Binding-site contacts:
Ligand atom C2 contacts residue PRO58 of chain 1.A at 4.3 Å (hydrophobic).
Ligand atom C contacts residue LEU56 of chain 1.A at 3.2 Å (hydrophobic).
Ligand atom O contacts residue VAL47 of chain 1.A at 4.5 Å.
Ligand atom C2 contacts residue TRP97 of chain 1.A at 4.3 Å (hydrophobic).
Ligand atom O contacts residue THR49 of chain 1.A at 2.8 Å (h-bond).
Ligand atom C3 contacts residue MET95 of chain 1.A at 3.7 Å (hydrophobic).
Ligand atom C1 contacts residue ILE69 of chain 1.A at 4.1 Å (hydrophobic).
Ligand atom C1 contacts residue PRO58 of chain 1.A at 4.1 Å (hydrophobic).
Ligand atom C3 contacts residue GLY48 of chain 1.A at 4.3 Å.
Ligand atom O contacts residue GLY48 of chain 1.A at 3.4 Å.
Ligand atom S contacts residue LEU56 of chain 1.A at 4.1 Å.
Ligand atom C contacts residue PRO58 of chain 1.A at 4.1 Å (hydrophobic).
Ligand atom S contacts residue THR49 of chain 1.A at 3.3 Å (h-bond).
Ligand atom C contacts residue LYS57 of chain 1.A at 4.3 Å.
Ligand atom C3 contacts residue ILE69 of chain 1.A at 4.4 Å (hydrophobic).
Ligand atom C contacts residue VAL61 of chain 1.A at 4.0 Å (hydrophobic).
Ligand atom C2 contacts residue ILE69 of chain 1.A at 3.7 Å (hydrophobic).
Ligand atom C1 contacts residue VAL61 of chain 1.A at 4.0 Å (hydrophobic).
Ligand atom C3 contacts residue THR49 of chain 1.A at 3.3 Å.
Ligand atom C2 contacts residue MET95 of chain 1.A at 3.7 Å (hydrophobic).

Sequence of chain 1.A:
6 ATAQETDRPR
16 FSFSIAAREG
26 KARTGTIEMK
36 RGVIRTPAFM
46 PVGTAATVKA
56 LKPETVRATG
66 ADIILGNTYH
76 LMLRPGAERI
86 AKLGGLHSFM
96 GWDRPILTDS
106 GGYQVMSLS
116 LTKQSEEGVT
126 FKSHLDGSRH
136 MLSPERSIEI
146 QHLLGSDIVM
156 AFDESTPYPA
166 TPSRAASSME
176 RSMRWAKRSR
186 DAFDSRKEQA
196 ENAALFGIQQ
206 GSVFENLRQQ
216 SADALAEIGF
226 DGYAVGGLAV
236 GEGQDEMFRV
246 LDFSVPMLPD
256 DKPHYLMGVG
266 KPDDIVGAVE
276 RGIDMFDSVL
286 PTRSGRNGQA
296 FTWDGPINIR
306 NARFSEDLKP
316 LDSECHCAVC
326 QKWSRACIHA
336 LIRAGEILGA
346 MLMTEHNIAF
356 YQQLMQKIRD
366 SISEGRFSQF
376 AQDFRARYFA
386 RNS

A protein and the small-molecule ligand that binds it are described below.
Small molecule (SMILES): O=S1CCCC1